Sequence of chain 1.A:
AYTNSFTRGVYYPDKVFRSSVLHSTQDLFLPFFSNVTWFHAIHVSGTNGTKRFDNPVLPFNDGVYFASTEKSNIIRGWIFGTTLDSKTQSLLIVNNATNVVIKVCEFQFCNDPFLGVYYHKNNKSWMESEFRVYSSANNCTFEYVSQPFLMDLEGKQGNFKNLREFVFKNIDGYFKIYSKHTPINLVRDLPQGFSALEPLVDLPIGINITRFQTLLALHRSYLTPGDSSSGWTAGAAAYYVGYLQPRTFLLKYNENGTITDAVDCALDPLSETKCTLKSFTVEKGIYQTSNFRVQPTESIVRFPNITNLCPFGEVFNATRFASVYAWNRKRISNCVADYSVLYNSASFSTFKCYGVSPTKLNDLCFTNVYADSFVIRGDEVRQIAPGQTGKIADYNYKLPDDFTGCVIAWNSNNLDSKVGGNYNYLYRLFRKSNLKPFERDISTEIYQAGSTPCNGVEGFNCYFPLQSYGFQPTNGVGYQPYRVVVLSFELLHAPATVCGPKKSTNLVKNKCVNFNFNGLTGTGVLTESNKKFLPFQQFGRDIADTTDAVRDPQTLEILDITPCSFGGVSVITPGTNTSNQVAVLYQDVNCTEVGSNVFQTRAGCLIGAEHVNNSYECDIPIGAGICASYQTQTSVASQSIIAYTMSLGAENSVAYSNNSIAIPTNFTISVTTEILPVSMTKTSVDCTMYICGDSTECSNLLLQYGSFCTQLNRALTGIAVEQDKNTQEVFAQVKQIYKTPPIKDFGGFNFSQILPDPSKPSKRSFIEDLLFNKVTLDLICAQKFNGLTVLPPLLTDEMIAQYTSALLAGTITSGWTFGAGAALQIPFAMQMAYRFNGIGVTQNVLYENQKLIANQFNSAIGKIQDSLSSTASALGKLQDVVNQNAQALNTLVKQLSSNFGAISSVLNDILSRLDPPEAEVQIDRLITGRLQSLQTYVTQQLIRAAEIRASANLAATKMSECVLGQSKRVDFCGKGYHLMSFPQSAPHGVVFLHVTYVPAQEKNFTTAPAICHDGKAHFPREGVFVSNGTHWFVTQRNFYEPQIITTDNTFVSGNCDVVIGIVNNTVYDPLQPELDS

Sequence of chain 1.C:
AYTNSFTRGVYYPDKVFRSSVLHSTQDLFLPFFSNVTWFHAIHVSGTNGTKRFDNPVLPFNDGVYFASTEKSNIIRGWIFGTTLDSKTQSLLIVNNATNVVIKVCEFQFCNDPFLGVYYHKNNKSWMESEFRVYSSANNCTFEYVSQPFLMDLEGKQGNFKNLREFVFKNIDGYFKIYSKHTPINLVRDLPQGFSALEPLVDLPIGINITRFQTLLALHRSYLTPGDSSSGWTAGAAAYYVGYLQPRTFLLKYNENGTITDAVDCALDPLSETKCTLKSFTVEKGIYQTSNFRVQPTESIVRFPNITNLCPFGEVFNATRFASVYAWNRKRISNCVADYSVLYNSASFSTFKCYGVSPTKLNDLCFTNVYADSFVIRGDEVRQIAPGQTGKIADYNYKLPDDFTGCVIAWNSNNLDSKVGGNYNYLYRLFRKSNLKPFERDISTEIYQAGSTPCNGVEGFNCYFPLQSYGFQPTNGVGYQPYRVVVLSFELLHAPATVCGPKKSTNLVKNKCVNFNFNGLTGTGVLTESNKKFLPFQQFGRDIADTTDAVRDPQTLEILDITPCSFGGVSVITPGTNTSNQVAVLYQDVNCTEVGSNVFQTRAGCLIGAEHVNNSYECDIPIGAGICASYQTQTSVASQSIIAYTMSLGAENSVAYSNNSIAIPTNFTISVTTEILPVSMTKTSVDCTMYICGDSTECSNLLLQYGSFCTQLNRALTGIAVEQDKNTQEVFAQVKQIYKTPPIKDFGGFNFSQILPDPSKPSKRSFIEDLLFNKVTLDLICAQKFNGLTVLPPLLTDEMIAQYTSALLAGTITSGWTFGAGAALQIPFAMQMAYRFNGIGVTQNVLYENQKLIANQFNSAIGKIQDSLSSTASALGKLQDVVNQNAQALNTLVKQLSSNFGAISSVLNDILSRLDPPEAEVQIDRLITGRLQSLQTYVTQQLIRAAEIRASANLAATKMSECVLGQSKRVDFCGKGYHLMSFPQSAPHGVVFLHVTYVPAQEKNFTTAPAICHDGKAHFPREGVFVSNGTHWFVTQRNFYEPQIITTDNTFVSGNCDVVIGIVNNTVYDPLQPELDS

This protein binds this small molecule.
Small molecule (SMILES): CC(=O)N[C@H]1[C@H](O[C@H]2[C@H](O)[C@@H](NC(C)=O)CO[C@@H]2CO)O[C@H](CO)[C@@H](O)[C@@H]1O

Binding-site contacts:
Ligand atom C6 contacts residue THR96 of chain 1.C at 3.7 Å.
Ligand atom C8 contacts residue ARG225 of chain 1.C at 4.3 Å.
Ligand atom C5 contacts residue THR96 of chain 1.C at 4.1 Å.
Ligand atom C8 contacts residue LYS450 of chain 1.A at 3.7 Å.
Ligand atom N2 contacts residue ARG445 of chain 1.A at 4.5 Å.
Ligand atom C2 contacts residue ASN222 of chain 1.C at 2.4 Å.
Ligand atom O5 contacts residue THR224 of chain 1.C at 3.2 Å (h-bond).
Ligand atom C1 contacts residue THR224 of chain 1.C at 3.9 Å.
Ligand atom C1 contacts residue ASN222 of chain 1.C at 1.4 Å.
Ligand atom O7 contacts residue ASN222 of chain 1.C at 3.8 Å.
Ligand atom N2 contacts residue ASN222 of chain 1.C at 2.9 Å (h-bond).
Ligand atom C1 contacts residue THR96 of chain 1.C at 4.3 Å.
Ligand atom C3 contacts residue ASN222 of chain 1.C at 3.8 Å.
Ligand atom O5 contacts residue ASN222 of chain 1.C at 2.4 Å (h-bond).
Ligand atom C6 contacts residue THR224 of chain 1.C at 3.5 Å.
Ligand atom C5 contacts residue ASN222 of chain 1.C at 3.7 Å.
Ligand atom C5 contacts residue THR224 of chain 1.C at 3.5 Å.
Ligand atom C4 contacts residue ASN222 of chain 1.C at 4.2 Å.
Ligand atom C8 contacts residue SER447 of chain 1.A at 4.5 Å.
Ligand atom C7 contacts residue ASN222 of chain 1.C at 3.6 Å.
Ligand atom O5 contacts residue THR96 of chain 1.C at 3.2 Å.
Ligand atom O6 contacts residue THR224 of chain 1.C at 3.3 Å.